This small molecule binds to this protein.
Small molecule (SMILES): NC(=[NH2+])c1ccc(N)cc1

Binding-site contacts:
Ligand atom N1 contacts residue HIS41 of chain 1.G at 4.4 Å.
Ligand atom C2 contacts residue CYS173 of chain 1.G at 3.9 Å (hydrophobic).
Ligand atom C3 contacts residue ASN174 of chain 1.G at 3.3 Å.
Ligand atom C3 contacts residue CYS198 of chain 1.G at 3.6 Å (hydrophobic).
Ligand atom C5 contacts residue GLY194 of chain 1.G at 3.6 Å.
Ligand atom N3 contacts residue CYS173 of chain 1.G at 3.5 Å (h-bond).
Ligand atom C7 contacts residue CYS173 of chain 1.G at 4.0 Å (hydrophobic).
Ligand atom C1 contacts residue SER192 of chain 1.G at 4.2 Å.
Ligand atom C7 contacts residue SER172 of chain 1.G at 3.2 Å.
Ligand atom C6 contacts residue PHE193 of chain 1.G at 3.3 Å (hydrophobic).
Ligand atom C6 contacts residue SER177 of chain 1.G at 4.5 Å.
Ligand atom N2 contacts residue LYS195 of chain 1.G at 3.3 Å (salt-bridge).
Ligand atom C6 contacts residue GLY194 of chain 1.G at 3.9 Å.
Ligand atom N1 contacts residue SER177 of chain 1.G at 3.1 Å (h-bond).
Ligand atom N3 contacts residue CYS198 of chain 1.G at 4.5 Å.
Ligand atom C2 contacts residue ASN174 of chain 1.G at 3.2 Å.
Ligand atom C3 contacts residue CYS173 of chain 1.G at 3.7 Å (hydrophobic).
Ligand atom N2 contacts residue SER172 of chain 1.G at 3.8 Å.
Ligand atom C1 contacts residue SER177 of chain 1.G at 4.2 Å.
Ligand atom C5 contacts residue PHE193 of chain 1.G at 3.5 Å (hydrophobic).
Ligand atom N3 contacts residue SER172 of chain 1.G at 2.5 Å (h-bond).
Ligand atom C7 contacts residue CYS198 of chain 1.G at 3.7 Å (hydrophobic).
Ligand atom C4 contacts residue PHE193 of chain 1.G at 4.3 Å (hydrophobic).
Ligand atom C7 contacts residue ASP171 of chain 1.G at 3.2 Å.
Ligand atom C4 contacts residue CYS198 of chain 1.G at 4.1 Å (hydrophobic).
Ligand atom C1 contacts residue PHE193 of chain 1.G at 4.1 Å (hydrophobic).
Ligand atom C7 contacts residue GLY194 of chain 1.G at 4.4 Å.
Ligand atom N2 contacts residue CYS198 of chain 1.G at 3.2 Å (h-bond).
Ligand atom C4 contacts residue ASN174 of chain 1.G at 4.4 Å.
Ligand atom N2 contacts residue ASP171 of chain 1.G at 3.1 Å (salt-bridge).
Ligand atom N1 contacts residue SER192 of chain 1.G at 3.7 Å.
Ligand atom C4 contacts residue GLY194 of chain 1.G at 4.1 Å.
Ligand atom N1 contacts residue PHE193 of chain 1.G at 4.4 Å.
Ligand atom C6 contacts residue VAL191 of chain 1.G at 4.3 Å (hydrophobic).
Ligand atom C6 contacts residue SER192 of chain 1.G at 3.7 Å.
Ligand atom C1 contacts residue ASN174 of chain 1.G at 4.3 Å.
Ligand atom N3 contacts residue ASP171 of chain 1.G at 2.7 Å (salt-bridge).
Ligand atom C4 contacts residue SER172 of chain 1.G at 4.1 Å.
Ligand atom N2 contacts residue GLY194 of chain 1.G at 4.1 Å.
Ligand atom C4 contacts residue CYS173 of chain 1.G at 3.8 Å (hydrophobic).

Sequence of chain 1.G:
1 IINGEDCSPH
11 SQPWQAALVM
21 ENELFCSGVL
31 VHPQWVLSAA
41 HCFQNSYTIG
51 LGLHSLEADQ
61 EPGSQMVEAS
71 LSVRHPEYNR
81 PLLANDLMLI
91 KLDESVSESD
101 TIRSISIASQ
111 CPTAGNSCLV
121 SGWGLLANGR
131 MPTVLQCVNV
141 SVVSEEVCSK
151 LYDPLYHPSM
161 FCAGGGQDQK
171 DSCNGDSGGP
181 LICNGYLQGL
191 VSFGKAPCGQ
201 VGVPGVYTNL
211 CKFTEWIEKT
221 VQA